The small molecule below binds the protein below.
Small molecule (SMILES): O=C(O)[C@@H]1CCCN1

Binding-site contacts:
Ligand atom C contacts residue ALA186 of chain 1.A at 4.5 Å (hydrophobic).
Ligand atom OXT contacts residue TRP104 of chain 1.A at 4.3 Å.
Ligand atom N contacts residue TRP104 of chain 1.A at 4.2 Å.
Ligand atom CG contacts residue TRP104 of chain 1.A at 4.0 Å (hydrophobic).
Ligand atom N contacts residue ALA186 of chain 1.A at 4.2 Å.
Ligand atom O contacts residue ALA186 of chain 1.A at 3.5 Å (h-bond).
Ligand atom O contacts residue PRO185 of chain 1.A at 4.5 Å.
Ligand atom CD contacts residue TRP104 of chain 1.A at 4.5 Å (hydrophobic).
Ligand atom O contacts residue TRP104 of chain 1.A at 4.2 Å.
Ligand atom CB contacts residue TRP104 of chain 1.A at 3.9 Å (hydrophobic).
Ligand atom CA contacts residue TRP104 of chain 1.A at 3.6 Å (hydrophobic).
Ligand atom C contacts residue TRP104 of chain 1.A at 4.0 Å (hydrophobic).

Sequence of chain 1.A:
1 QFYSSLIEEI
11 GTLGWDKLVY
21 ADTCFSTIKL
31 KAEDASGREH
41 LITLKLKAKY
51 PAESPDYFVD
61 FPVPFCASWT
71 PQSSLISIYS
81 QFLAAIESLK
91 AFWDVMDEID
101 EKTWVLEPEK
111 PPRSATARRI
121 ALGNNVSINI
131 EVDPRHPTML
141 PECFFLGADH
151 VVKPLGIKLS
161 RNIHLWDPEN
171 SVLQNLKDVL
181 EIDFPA